Binding-site contacts:
Ligand atom C03 contacts residue ASP82 of chain 2.F at 3.7 Å.
Ligand atom N02 contacts residue ZN1 of chain 2.CA at 3.0 Å.
Ligand atom N02 contacts residue ASP82 of chain 2.F at 3.5 Å (salt-bridge).
Ligand atom C14 contacts residue ASN253 of chain 2.F at 3.8 Å.
Ligand atom O07 contacts residue GLY181 of chain 2.F at 3.7 Å.
Ligand atom P16 contacts residue LYS184 of chain 2.F at 3.6 Å.
Ligand atom O19 contacts residue ASP255 of chain 2.F at 2.9 Å (salt-bridge).
Ligand atom O15 contacts residue HIS180 of chain 2.F at 3.3 Å.
Ligand atom C12 contacts residue HIS180 of chain 2.F at 3.2 Å.
Ligand atom O19 contacts residue THR256 of chain 2.F at 2.8 Å (h-bond).
Ligand atom O17 contacts residue SER213 of chain 2.F at 2.7 Å (h-bond).
Ligand atom O13 contacts residue HIS180 of chain 2.F at 2.7 Å (h-bond).
Ligand atom O13 contacts residue ZN1 of chain 2.CA at 2.3 Å.
Ligand atom C04 contacts residue ASP255 of chain 2.F at 3.6 Å.
Ligand atom O01 contacts residue ZN1 of chain 2.CA at 2.2 Å.
Ligand atom C12 contacts residue ASN253 of chain 2.F at 3.7 Å.
Ligand atom O13 contacts residue HIS210 of chain 2.F at 3.3 Å (h-bond).
Ligand atom O15 contacts residue GLY211 of chain 2.F at 3.2 Å.
Ligand atom P16 contacts residue GLY211 of chain 2.F at 3.8 Å.
Ligand atom C12 contacts residue ZN1 of chain 2.CA at 3.0 Å.
Ligand atom O13 contacts residue ASN253 of chain 2.F at 3.5 Å.
Ligand atom O01 contacts residue HIS83 of chain 2.F at 3.0 Å (h-bond).
Ligand atom O18 contacts residue HIS180 of chain 2.F at 3.7 Å.
Ligand atom O13 contacts residue GLY211 of chain 2.F at 3.0 Å (h-bond).
Ligand atom C14 contacts residue HIS180 of chain 2.F at 3.8 Å.
Ligand atom N02 contacts residue HIS180 of chain 2.F at 3.5 Å (h-bond).
Ligand atom O18 contacts residue GLY181 of chain 2.F at 2.7 Å (h-bond).
Ligand atom P16 contacts residue SER213 of chain 2.F at 3.4 Å.
Ligand atom O17 contacts residue GLY211 of chain 2.F at 2.9 Å.
Ligand atom O17 contacts residue LYS184 of chain 2.F at 2.6 Å (salt-bridge).
Ligand atom C03 contacts residue ASP255 of chain 2.F at 3.7 Å.
Ligand atom O18 contacts residue THR256 of chain 2.F at 2.7 Å (h-bond).
Ligand atom O19 contacts residue SER213 of chain 2.F at 2.5 Å (h-bond).
Ligand atom O07 contacts residue THR256 of chain 2.F at 3.3 Å (h-bond).
Ligand atom O17 contacts residue ALA212 of chain 2.F at 2.9 Å (h-bond).
Ligand atom O01 contacts residue HIS180 of chain 2.F at 3.3 Å (h-bond).
Ligand atom O01 contacts residue ASP82 of chain 2.F at 2.9 Å (salt-bridge).
Ligand atom O18 contacts residue LYS184 of chain 2.F at 3.4 Å (salt-bridge).
Ligand atom C05 contacts residue ASP255 of chain 2.F at 3.6 Å.
Ligand atom C06 contacts residue ASP255 of chain 2.F at 3.2 Å.

Sequence of chain 2.F:
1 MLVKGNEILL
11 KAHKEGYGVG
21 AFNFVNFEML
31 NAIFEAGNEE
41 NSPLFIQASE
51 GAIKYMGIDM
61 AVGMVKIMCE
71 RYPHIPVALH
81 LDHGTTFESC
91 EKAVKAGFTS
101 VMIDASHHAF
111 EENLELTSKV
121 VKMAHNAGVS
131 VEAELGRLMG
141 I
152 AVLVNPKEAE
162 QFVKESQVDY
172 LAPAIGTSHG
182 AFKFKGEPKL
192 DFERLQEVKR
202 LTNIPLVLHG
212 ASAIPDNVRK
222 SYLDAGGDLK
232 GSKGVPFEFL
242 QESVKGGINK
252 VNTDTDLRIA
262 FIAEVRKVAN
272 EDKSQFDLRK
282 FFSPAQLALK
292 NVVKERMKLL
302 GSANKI

A small-molecule ligand and the protein it binds are described below.
Small molecule (SMILES): O=C(COP(=O)(O)O)N(O)CCCCO